Binding-site contacts:
Ligand atom C2 contacts residue ARG185 of chain 1.A at 3.6 Å.
Ligand atom C8 contacts residue PHE189 of chain 1.A at 4.3 Å (hydrophobic).
Ligand atom N2 contacts residue ASN113 of chain 1.A at 3.0 Å (h-bond).
Ligand atom C6 contacts residue TYR116 of chain 1.A at 3.7 Å (hydrophobic).
Ligand atom O5 contacts residue PHE189 of chain 1.A at 4.3 Å.
Ligand atom C7 contacts residue ARG185 of chain 1.A at 4.0 Å.
Ligand atom C6 contacts residue ASP208 of chain 1.B at 3.5 Å.
Ligand atom C4 contacts residue ASN113 of chain 1.A at 4.3 Å.
Ligand atom C8 contacts residue ARG185 of chain 1.A at 3.4 Å.
Ligand atom C2 contacts residue ASN113 of chain 1.A at 2.6 Å.
Ligand atom C3 contacts residue ASN113 of chain 1.A at 3.9 Å.
Ligand atom O5 contacts residue ARG185 of chain 1.A at 4.3 Å.
Ligand atom O4 contacts residue ARG185 of chain 1.A at 2.6 Å (salt-bridge).
Ligand atom C4 contacts residue ARG185 of chain 1.A at 3.6 Å.
Ligand atom C1 contacts residue ARG185 of chain 1.A at 3.6 Å.
Ligand atom C3 contacts residue ARG185 of chain 1.A at 3.5 Å.
Ligand atom C5 contacts residue ASN113 of chain 1.A at 3.6 Å.
Ligand atom O3 contacts residue ARG185 of chain 1.A at 4.1 Å.
Ligand atom C5 contacts residue TYR116 of chain 1.A at 4.4 Å (hydrophobic).
Ligand atom C2 contacts residue GLU109 of chain 1.A at 4.3 Å.
Ligand atom C5 contacts residue PHE189 of chain 1.A at 4.0 Å (hydrophobic).
Ligand atom O7 contacts residue LEU207 of chain 1.B at 4.1 Å.
Ligand atom C8 contacts residue ASN113 of chain 1.A at 4.5 Å.
Ligand atom N2 contacts residue ARG185 of chain 1.A at 3.2 Å (salt-bridge).
Ligand atom O5 contacts residue GLU109 of chain 1.A at 3.6 Å (salt-bridge).
Ligand atom O6 contacts residue ASP208 of chain 1.B at 2.9 Å (salt-bridge).
Ligand atom O5 contacts residue ASN113 of chain 1.A at 2.3 Å (h-bond).
Ligand atom C1 contacts residue TYR116 of chain 1.A at 4.1 Å (hydrophobic).
Ligand atom C1 contacts residue GLU109 of chain 1.A at 3.7 Å.
Ligand atom C7 contacts residue ASN113 of chain 1.A at 3.6 Å.
Ligand atom C5 contacts residue ARG185 of chain 1.A at 4.0 Å.
Ligand atom O7 contacts residue ASN113 of chain 1.A at 3.7 Å.
Ligand atom C4 contacts residue LEU207 of chain 1.B at 4.3 Å (hydrophobic).
Ligand atom O6 contacts residue LEU207 of chain 1.B at 3.9 Å.
Ligand atom O6 contacts residue TYR116 of chain 1.A at 3.6 Å.
Ligand atom C1 contacts residue ASN113 of chain 1.A at 1.4 Å.
Ligand atom O5 contacts residue TYR116 of chain 1.A at 3.6 Å.
Ligand atom C6 contacts residue PHE189 of chain 1.A at 3.9 Å (hydrophobic).

Sequence of chain 1.A:
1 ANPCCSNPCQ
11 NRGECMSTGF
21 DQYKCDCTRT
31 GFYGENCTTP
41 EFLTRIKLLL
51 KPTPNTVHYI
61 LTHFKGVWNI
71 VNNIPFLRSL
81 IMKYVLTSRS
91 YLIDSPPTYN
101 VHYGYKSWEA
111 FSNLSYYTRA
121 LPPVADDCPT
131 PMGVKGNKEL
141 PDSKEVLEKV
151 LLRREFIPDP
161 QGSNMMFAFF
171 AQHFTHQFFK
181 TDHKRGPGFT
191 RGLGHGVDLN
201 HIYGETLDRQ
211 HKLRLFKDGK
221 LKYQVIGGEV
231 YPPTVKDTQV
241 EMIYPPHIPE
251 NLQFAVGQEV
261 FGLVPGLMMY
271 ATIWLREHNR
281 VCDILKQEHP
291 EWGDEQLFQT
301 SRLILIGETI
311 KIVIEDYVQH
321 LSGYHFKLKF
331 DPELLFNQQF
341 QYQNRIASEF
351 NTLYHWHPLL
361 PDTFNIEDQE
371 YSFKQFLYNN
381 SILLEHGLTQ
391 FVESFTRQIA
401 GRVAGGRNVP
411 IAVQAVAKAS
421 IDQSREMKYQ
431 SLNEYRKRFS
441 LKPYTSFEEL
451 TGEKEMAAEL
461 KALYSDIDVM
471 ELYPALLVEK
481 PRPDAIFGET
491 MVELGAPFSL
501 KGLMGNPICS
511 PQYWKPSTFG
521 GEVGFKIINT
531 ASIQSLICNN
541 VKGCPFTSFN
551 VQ

Sequence of chain 1.B:
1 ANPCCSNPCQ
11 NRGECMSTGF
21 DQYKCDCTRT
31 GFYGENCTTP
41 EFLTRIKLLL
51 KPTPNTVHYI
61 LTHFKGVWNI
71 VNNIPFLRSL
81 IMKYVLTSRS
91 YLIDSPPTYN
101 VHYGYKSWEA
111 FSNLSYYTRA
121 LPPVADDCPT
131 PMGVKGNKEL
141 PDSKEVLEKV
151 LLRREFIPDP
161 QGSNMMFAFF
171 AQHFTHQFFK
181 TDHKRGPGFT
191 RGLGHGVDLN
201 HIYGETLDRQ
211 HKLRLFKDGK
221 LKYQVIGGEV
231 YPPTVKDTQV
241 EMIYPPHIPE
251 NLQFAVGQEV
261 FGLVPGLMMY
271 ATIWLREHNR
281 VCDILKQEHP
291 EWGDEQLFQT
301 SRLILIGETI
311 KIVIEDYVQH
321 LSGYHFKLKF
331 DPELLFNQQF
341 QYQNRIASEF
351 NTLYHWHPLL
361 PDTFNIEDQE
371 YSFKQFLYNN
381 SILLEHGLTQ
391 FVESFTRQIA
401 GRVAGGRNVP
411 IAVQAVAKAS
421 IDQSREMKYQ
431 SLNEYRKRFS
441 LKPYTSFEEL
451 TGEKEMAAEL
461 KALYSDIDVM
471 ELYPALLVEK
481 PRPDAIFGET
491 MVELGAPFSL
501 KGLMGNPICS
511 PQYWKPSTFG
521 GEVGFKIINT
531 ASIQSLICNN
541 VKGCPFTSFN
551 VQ

The protein below binds the small molecule below.
Small molecule (SMILES): CC(=O)N[C@H]1[C@H](O[C@H]2[C@H](O)[C@@H](NC(C)=O)CO[C@@H]2CO)O[C@H](CO)[C@@H](O)[C@@H]1O